Sequence of chain 1.A:
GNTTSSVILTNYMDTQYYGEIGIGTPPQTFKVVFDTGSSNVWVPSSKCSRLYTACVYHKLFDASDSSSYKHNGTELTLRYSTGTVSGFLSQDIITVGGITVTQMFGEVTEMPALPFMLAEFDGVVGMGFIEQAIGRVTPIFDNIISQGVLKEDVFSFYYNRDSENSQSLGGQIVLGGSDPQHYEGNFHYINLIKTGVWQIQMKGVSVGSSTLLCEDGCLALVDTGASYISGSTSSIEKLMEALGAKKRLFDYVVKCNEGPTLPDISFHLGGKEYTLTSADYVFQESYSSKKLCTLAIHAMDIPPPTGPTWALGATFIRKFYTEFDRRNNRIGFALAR

A small-molecule ligand and the protein it binds are described below.
Small molecule (SMILES): CC(=O)N[C@@H]1[C@@H](O)[C@H](O)[C@@H](CO)O[C@H]1O

Binding-site contacts:
Ligand atom C5 contacts residue ASN75 of chain 1.A at 3.8 Å.
Ligand atom C3 contacts residue ASN75 of chain 1.A at 3.8 Å.
Ligand atom C8 contacts residue ASN75 of chain 1.A at 4.1 Å.
Ligand atom C6 contacts residue ASN75 of chain 1.A at 4.5 Å.
Ligand atom O7 contacts residue HIS74 of chain 1.A at 4.4 Å.
Ligand atom N2 contacts residue ASN75 of chain 1.A at 2.9 Å (h-bond).
Ligand atom C1 contacts residue THR77 of chain 1.A at 3.8 Å.
Ligand atom C7 contacts residue ASN75 of chain 1.A at 3.7 Å.
Ligand atom C8 contacts residue HIS74 of chain 1.A at 4.2 Å.
Ligand atom O5 contacts residue THR77 of chain 1.A at 3.5 Å (h-bond).
Ligand atom C5 contacts residue THR77 of chain 1.A at 3.7 Å.
Ligand atom O7 contacts residue ASN75 of chain 1.A at 4.1 Å.
Ligand atom C4 contacts residue ASN75 of chain 1.A at 4.2 Å.
Ligand atom C2 contacts residue ASN75 of chain 1.A at 2.4 Å.
Ligand atom C7 contacts residue HIS74 of chain 1.A at 4.3 Å.
Ligand atom O5 contacts residue ASN75 of chain 1.A at 2.4 Å (h-bond).
Ligand atom C1 contacts residue ASN75 of chain 1.A at 1.3 Å.
Ligand atom C6 contacts residue THR77 of chain 1.A at 4.5 Å.